Binding-site contacts:
Ligand atom CA contacts residue THR119 of chain 1.D at 3.2 Å.
Ligand atom OG1 contacts residue ARG115 of chain 1.D at 3.1 Å.
Ligand atom N contacts residue THR119 of chain 1.D at 3.6 Å (h-bond).
Ligand atom O contacts residue MET210 of chain 1.D at 3.3 Å.
Ligand atom NZ contacts residue GLU136 of chain 1.D at 3.2 Å (salt-bridge).
Ligand atom C contacts residue GLN118 of chain 1.D at 3.5 Å.
Ligand atom O contacts residue CYS121 of chain 1.D at 3.0 Å (h-bond).
Ligand atom NZ contacts residue ASN11 of chain 1.D at 3.1 Å (h-bond).
Ligand atom N contacts residue GLN118 of chain 1.D at 2.7 Å (h-bond).
Ligand atom CE1 contacts residue ALA111 of chain 1.D at 3.4 Å (hydrophobic).
Ligand atom CB contacts residue PRO113 of chain 1.D at 3.6 Å (hydrophobic).
Ligand atom CZ contacts residue GLN112 of chain 1.D at 3.6 Å.
Ligand atom CZ contacts residue ALA111 of chain 1.D at 3.5 Å (hydrophobic).
Ligand atom CA contacts residue GLN118 of chain 1.D at 3.4 Å.
Ligand atom O contacts residue GLN118 of chain 1.D at 3.2 Å.
Ligand atom CG contacts residue PRO113 of chain 1.D at 3.2 Å (hydrophobic).
Ligand atom N contacts residue ARG115 of chain 1.D at 3.0 Å (salt-bridge).
Ligand atom CB contacts residue ARG115 of chain 1.D at 3.6 Å.
Ligand atom CA contacts residue MET210 of chain 1.D at 3.5 Å (hydrophobic).
Ligand atom C contacts residue GLN118 of chain 1.D at 3.5 Å.
Ligand atom O contacts residue ARG209 of chain 1.D at 2.9 Å (salt-bridge).
Ligand atom CE contacts residue ASN11 of chain 1.D at 3.0 Å.
Ligand atom C contacts residue CYS121 of chain 1.D at 3.2 Å (hydrophobic).
Ligand atom CB contacts residue ARG115 of chain 1.D at 3.2 Å.
Ligand atom CE contacts residue TRP14 of chain 1.D at 3.6 Å (hydrophobic).
Ligand atom C contacts residue ARG115 of chain 1.D at 3.6 Å.
Ligand atom C contacts residue THR119 of chain 1.D at 3.5 Å.
Ligand atom CD contacts residue ASN11 of chain 1.D at 3.4 Å.
Ligand atom CB contacts residue GLN118 of chain 1.D at 3.6 Å.
Ligand atom CD2 contacts residue GLN118 of chain 1.D at 3.2 Å.
Ligand atom N contacts residue THR119 of chain 1.D at 2.8 Å (h-bond).
Ligand atom CZ contacts residue PRO113 of chain 1.D at 3.5 Å (hydrophobic).
Ligand atom SG contacts residue CYS121 of chain 1.D at 2.0 Å (h-bond).
Ligand atom CD contacts residue ARG209 of chain 1.D at 3.6 Å.
Ligand atom CB contacts residue CYS121 of chain 1.D at 3.0 Å (hydrophobic).
Ligand atom CD2 contacts residue THR119 of chain 1.D at 3.6 Å.
Ligand atom CB contacts residue THR119 of chain 1.D at 3.5 Å.
Ligand atom CA contacts residue GLN118 of chain 1.D at 3.7 Å.
Ligand atom CG contacts residue ARG209 of chain 1.D at 3.5 Å.
Ligand atom CA contacts residue ARG115 of chain 1.D at 3.5 Å.

The protein below binds the small molecule below.
Small molecule (SMILES): CC(C)C[C@@H](C=O)NC(=O)[C@@H](NC(=O)[C@H](CCCCN)NC(=O)[C@H](C)NC(=O)CNC(=O)[C@H](CS)NC(=O)[C@H](CCC(N)=O)NC(=O)[C@H](Cc1ccccc1)NC(=O)[C@@H](N)CCCCN)[C@@H](C)O

Sequence of chain 1.D:
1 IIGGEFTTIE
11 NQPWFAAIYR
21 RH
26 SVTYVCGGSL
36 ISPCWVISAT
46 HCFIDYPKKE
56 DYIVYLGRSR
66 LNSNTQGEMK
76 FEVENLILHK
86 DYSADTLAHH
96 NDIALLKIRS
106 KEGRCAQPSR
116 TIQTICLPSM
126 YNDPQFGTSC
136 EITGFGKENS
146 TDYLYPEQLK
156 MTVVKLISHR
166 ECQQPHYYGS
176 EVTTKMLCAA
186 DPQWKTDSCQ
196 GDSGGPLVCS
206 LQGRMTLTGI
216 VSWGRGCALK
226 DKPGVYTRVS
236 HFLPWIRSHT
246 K